Sequence of chain 1.A:
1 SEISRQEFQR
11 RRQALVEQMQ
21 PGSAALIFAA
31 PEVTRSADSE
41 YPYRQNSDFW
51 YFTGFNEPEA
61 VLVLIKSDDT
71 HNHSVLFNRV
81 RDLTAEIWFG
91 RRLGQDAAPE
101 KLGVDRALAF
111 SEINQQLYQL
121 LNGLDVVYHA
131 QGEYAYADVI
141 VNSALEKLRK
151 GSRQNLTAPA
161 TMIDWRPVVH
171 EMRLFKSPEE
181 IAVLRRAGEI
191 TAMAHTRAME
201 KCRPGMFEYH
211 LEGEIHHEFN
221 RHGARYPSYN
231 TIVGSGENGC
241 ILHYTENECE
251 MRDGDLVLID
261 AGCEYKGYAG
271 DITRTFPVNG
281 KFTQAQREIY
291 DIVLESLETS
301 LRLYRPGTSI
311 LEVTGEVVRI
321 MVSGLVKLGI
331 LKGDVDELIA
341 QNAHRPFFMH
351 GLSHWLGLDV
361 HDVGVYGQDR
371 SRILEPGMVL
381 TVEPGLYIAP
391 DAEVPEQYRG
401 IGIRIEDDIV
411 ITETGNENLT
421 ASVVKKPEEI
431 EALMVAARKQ

Sequence of chain 3.A:
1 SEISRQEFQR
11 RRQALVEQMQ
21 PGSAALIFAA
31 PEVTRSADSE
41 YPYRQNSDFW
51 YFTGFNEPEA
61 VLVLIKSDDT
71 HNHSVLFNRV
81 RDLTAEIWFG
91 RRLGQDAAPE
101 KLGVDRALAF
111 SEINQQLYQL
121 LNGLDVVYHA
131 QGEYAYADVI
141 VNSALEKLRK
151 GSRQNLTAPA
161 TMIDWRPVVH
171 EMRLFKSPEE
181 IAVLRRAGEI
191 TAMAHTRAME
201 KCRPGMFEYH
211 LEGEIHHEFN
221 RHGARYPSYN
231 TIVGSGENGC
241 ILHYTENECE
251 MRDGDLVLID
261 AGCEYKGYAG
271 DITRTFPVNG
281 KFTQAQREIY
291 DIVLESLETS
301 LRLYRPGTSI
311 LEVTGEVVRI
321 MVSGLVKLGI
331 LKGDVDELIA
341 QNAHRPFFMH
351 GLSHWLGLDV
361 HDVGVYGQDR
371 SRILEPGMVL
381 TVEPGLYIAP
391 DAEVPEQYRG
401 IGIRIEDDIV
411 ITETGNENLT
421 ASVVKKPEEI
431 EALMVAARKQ

The small molecule below binds the protein below.
Small molecule (SMILES): CC(C)C[C@H](NC(=O)[C@@H]1CCCN1C(=O)[C@@H](N)C(C)C)C(=O)O

Binding-site contacts:
Ligand atom C contacts residue ARG370 of chain 3.A at 3.5 Å.
Ligand atom C contacts residue HIS361 of chain 3.A at 3.7 Å.
Ligand atom CA contacts residue GLU383 of chain 3.A at 3.5 Å.
Ligand atom N contacts residue GLU383 of chain 3.A at 3.4 Å (salt-bridge).
Ligand atom O contacts residue HIS243 of chain 3.A at 2.8 Å (h-bond).
Ligand atom C contacts residue HIS243 of chain 3.A at 3.8 Å.
Ligand atom CA contacts residue ASP260 of chain 3.A at 3.2 Å.
Ligand atom N contacts residue GLU406 of chain 3.A at 3.4 Å (salt-bridge).
Ligand atom CB contacts residue HIS361 of chain 3.A at 3.8 Å.
Ligand atom O contacts residue ARG370 of chain 3.A at 3.6 Å (salt-bridge).
Ligand atom O contacts residue TRP88 of chain 4.A at 3.5 Å.
Ligand atom CG2 contacts residue ASP271 of chain 3.A at 3.7 Å.
Ligand atom OXT contacts residue GLY351 of chain 3.A at 2.9 Å (h-bond).
Ligand atom N contacts residue ASP271 of chain 3.A at 2.9 Å (salt-bridge).
Ligand atom N contacts residue HIS243 of chain 3.A at 3.8 Å.
Ligand atom CD contacts residue GLU383 of chain 3.A at 3.8 Å.
Ligand atom O contacts residue HIS354 of chain 3.A at 3.0 Å (h-bond).
Ligand atom CG2 contacts residue ASP260 of chain 3.A at 3.8 Å.
Ligand atom C contacts residue GLU383 of chain 3.A at 3.4 Å.
Ligand atom CD2 contacts residue HIS354 of chain 3.A at 3.6 Å.
Ligand atom O contacts residue HIS361 of chain 3.A at 3.4 Å.
Ligand atom O contacts residue HIS361 of chain 3.A at 2.7 Å (h-bond).
Ligand atom O contacts residue ARG153 of chain 1.A at 2.8 Å (salt-bridge).
Ligand atom CG contacts residue ARG404 of chain 3.A at 3.4 Å.
Ligand atom O contacts residue GLU383 of chain 3.A at 3.7 Å.
Ligand atom C contacts residue ARG153 of chain 1.A at 3.6 Å.
Ligand atom N contacts residue ASP260 of chain 3.A at 2.9 Å (salt-bridge).
Ligand atom CG1 contacts residue HIS243 of chain 3.A at 3.5 Å.
Ligand atom O contacts residue TRP88 of chain 4.A at 3.5 Å.
Ligand atom CD1 contacts residue ARG153 of chain 1.A at 3.3 Å.
Ligand atom CB contacts residue HIS350 of chain 3.A at 3.5 Å.
Ligand atom C contacts residue HIS361 of chain 3.A at 3.8 Å.
Ligand atom CD contacts residue ARG404 of chain 3.A at 3.5 Å.
Ligand atom OXT contacts residue ARG370 of chain 3.A at 3.1 Å (salt-bridge).
Ligand atom CG2 contacts residue TYR229 of chain 3.A at 3.1 Å (hydrophobic).
Ligand atom CD contacts residue ASP260 of chain 3.A at 3.6 Å.
Ligand atom CD1 contacts residue HIS361 of chain 3.A at 3.8 Å.
Ligand atom CG contacts residue ARG153 of chain 1.A at 3.5 Å.
Ligand atom N contacts residue GLU383 of chain 3.A at 3.3 Å (salt-bridge).
Ligand atom CD2 contacts residue TYR366 of chain 3.A at 3.5 Å (hydrophobic).

Sequence of chain 4.A:
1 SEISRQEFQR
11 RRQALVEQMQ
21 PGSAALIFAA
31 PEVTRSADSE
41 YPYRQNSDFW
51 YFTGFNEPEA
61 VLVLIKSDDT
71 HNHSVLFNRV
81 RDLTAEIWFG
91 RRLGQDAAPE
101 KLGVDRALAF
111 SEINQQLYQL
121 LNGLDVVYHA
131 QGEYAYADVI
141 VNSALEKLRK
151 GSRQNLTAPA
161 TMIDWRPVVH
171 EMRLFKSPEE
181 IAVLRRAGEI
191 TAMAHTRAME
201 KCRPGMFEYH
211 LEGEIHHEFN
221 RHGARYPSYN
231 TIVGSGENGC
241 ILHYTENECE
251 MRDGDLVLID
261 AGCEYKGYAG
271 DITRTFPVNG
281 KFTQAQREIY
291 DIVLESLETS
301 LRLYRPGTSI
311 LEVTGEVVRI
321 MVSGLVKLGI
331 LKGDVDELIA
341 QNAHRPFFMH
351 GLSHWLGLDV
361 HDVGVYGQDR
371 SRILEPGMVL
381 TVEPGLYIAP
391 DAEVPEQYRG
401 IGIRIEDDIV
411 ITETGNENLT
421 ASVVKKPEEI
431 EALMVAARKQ